Binding-site contacts:
Ligand atom C2 contacts residue ASN482 of chain 1.A at 2.4 Å.
Ligand atom C1 contacts residue THR484 of chain 1.A at 4.3 Å.
Ligand atom O6 contacts residue TRP485 of chain 1.A at 3.7 Å.
Ligand atom O5 contacts residue ASN482 of chain 1.A at 2.4 Å (h-bond).
Ligand atom C3 contacts residue ASN482 of chain 1.A at 3.7 Å.
Ligand atom O7 contacts residue ASN482 of chain 1.A at 3.8 Å.
Ligand atom C8 contacts residue GLU444 of chain 1.A at 4.0 Å.
Ligand atom N2 contacts residue ASN482 of chain 1.A at 2.8 Å (h-bond).
Ligand atom C1 contacts residue ASN482 of chain 1.A at 1.4 Å.
Ligand atom C4 contacts residue ASN482 of chain 1.A at 4.2 Å.
Ligand atom C5 contacts residue ASN482 of chain 1.A at 3.6 Å.
Ligand atom C7 contacts residue ASN482 of chain 1.A at 3.5 Å.

A small-molecule ligand and the protein it binds are described below.
Small molecule (SMILES): CC(=O)N[C@@H]1[C@@H](O)[C@H](O)[C@@H](CO)O[C@H]1O

Sequence of chain 1.A:
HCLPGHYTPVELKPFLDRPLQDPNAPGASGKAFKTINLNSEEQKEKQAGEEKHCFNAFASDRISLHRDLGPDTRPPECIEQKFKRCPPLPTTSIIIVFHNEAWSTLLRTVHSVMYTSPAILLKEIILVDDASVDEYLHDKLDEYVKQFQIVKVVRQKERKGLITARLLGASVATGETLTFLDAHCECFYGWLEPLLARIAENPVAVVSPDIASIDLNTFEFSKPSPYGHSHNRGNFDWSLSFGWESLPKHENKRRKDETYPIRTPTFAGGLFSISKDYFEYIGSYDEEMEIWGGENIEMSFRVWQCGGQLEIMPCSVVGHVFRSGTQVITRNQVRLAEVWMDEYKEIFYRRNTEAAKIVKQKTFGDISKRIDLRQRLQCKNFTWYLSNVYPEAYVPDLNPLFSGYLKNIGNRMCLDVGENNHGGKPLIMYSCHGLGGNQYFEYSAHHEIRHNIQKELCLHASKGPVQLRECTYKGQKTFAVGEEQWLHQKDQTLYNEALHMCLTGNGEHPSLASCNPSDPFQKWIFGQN